Sequence of chain 1.B:
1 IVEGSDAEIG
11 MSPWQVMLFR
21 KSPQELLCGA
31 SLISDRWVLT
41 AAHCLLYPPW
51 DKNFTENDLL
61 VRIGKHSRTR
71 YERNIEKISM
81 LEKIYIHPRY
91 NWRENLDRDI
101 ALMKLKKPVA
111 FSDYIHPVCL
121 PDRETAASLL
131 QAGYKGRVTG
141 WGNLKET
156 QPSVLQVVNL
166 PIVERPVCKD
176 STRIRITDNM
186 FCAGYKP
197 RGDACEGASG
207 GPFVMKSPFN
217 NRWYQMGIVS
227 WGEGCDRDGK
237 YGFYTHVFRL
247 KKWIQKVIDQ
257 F

The protein below binds the small molecule below.
Small molecule (SMILES): CC(=O)N[C@@H]1[C@@H](O)[C@H](O)[C@@H](CO)O[C@H]1O

Binding-site contacts:
Ligand atom O7 contacts residue PRO48 of chain 1.B at 4.5 Å.
Ligand atom C7 contacts residue LEU46 of chain 1.B at 4.3 Å (hydrophobic).
Ligand atom N2 contacts residue ASN53 of chain 1.B at 3.1 Å (h-bond).
Ligand atom O7 contacts residue ASN53 of chain 1.B at 2.8 Å (h-bond).
Ligand atom C8 contacts residue PRO48 of chain 1.B at 4.0 Å (hydrophobic).
Ligand atom O5 contacts residue ASN53 of chain 1.B at 2.3 Å (h-bond).
Ligand atom C2 contacts residue ASN53 of chain 1.B at 2.5 Å.
Ligand atom C7 contacts residue ASN53 of chain 1.B at 3.2 Å.
Ligand atom C4 contacts residue ASN53 of chain 1.B at 4.2 Å.
Ligand atom C3 contacts residue ASN53 of chain 1.B at 3.9 Å.
Ligand atom O7 contacts residue LEU46 of chain 1.B at 4.2 Å.
Ligand atom C1 contacts residue ASN53 of chain 1.B at 1.5 Å.
Ligand atom C8 contacts residue LEU46 of chain 1.B at 4.2 Å (hydrophobic).
Ligand atom C5 contacts residue ASN53 of chain 1.B at 3.7 Å.